Binding-site contacts:
Ligand atom N3 contacts residue LYS198 of chain 1.I at 2.8 Å (salt-bridge).
Ligand atom C8 contacts residue ILE148 of chain 1.I at 3.4 Å (hydrophobic).
Ligand atom N6 contacts residue LYS184 of chain 1.I at 2.9 Å (salt-bridge).
Ligand atom O1A contacts residue ILE330 of chain 1.I at 3.6 Å.
Ligand atom O1G contacts residue ASN242 of chain 1.I at 3.5 Å (h-bond).
Ligand atom O4' contacts residue LEU240 of chain 1.I at 3.1 Å.
Ligand atom C8 contacts residue LYS150 of chain 1.I at 3.6 Å.
Ligand atom O2' contacts residue MET320 of chain 1.I at 3.6 Å.
Ligand atom C2 contacts residue TYR185 of chain 1.I at 3.6 Å (hydrophobic).
Ligand atom O1A contacts residue LYS150 of chain 1.I at 3.0 Å (salt-bridge).
Ligand atom O2B contacts residue GLU331 of chain 1.I at 3.1 Å.
Ligand atom C6 contacts residue LEU186 of chain 1.I at 3.7 Å (hydrophobic).
Ligand atom N7 contacts residue GLN183 of chain 1.I at 3.5 Å (h-bond).
Ligand atom O2A contacts residue LYS74 of chain 1.I at 3.6 Å.
Ligand atom C4' contacts residue LEU240 of chain 1.I at 3.6 Å (hydrophobic).
Ligand atom N7 contacts residue ILE148 of chain 1.I at 3.6 Å.
Ligand atom O3' contacts residue ASP200 of chain 1.I at 3.5 Å (salt-bridge).
Ligand atom N1 contacts residue LEU186 of chain 1.I at 3.0 Å (h-bond).
Ligand atom O1B contacts residue ASP318 of chain 1.I at 3.6 Å (salt-bridge).
Ligand atom N6 contacts residue LEU186 of chain 1.I at 3.6 Å.
Ligand atom O1A contacts residue GLU331 of chain 1.I at 3.1 Å.
Ligand atom N3 contacts residue MET320 of chain 1.I at 3.3 Å (h-bond).
Ligand atom N7 contacts residue LYS150 of chain 1.I at 3.2 Å (salt-bridge).
Ligand atom O2' contacts residue THR241 of chain 1.I at 2.9 Å (h-bond).
Ligand atom C2 contacts residue MET320 of chain 1.I at 3.4 Å (hydrophobic).
Ligand atom O3G contacts residue ILE160 of chain 1.I at 3.1 Å.
Ligand atom C4' contacts residue ASN242 of chain 1.I at 3.4 Å.
Ligand atom O2A contacts residue LYS150 of chain 1.I at 3.4 Å.
Ligand atom N3 contacts residue TYR185 of chain 1.I at 3.6 Å.
Ligand atom N6 contacts residue GLN183 of chain 1.I at 3.3 Å (h-bond).
Ligand atom C2 contacts residue LYS198 of chain 1.I at 3.5 Å.
Ligand atom N9 contacts residue ILE148 of chain 1.I at 3.7 Å.
Ligand atom C2' contacts residue MET320 of chain 1.I at 3.6 Å (hydrophobic).
Ligand atom O2G contacts residue LYS74 of chain 1.I at 3.5 Å (salt-bridge).
Ligand atom O2B contacts residue LYS74 of chain 1.I at 3.4 Å (salt-bridge).
Ligand atom N6 contacts residue ILE148 of chain 1.I at 3.6 Å.
Ligand atom O3G contacts residue ASN242 of chain 1.I at 3.6 Å.
Ligand atom O2' contacts residue LYS198 of chain 1.I at 3.6 Å.
Ligand atom O3' contacts residue THR241 of chain 1.I at 3.1 Å (h-bond).
Ligand atom C5' contacts residue ASN242 of chain 1.I at 3.4 Å.

Sequence of chain 1.I:
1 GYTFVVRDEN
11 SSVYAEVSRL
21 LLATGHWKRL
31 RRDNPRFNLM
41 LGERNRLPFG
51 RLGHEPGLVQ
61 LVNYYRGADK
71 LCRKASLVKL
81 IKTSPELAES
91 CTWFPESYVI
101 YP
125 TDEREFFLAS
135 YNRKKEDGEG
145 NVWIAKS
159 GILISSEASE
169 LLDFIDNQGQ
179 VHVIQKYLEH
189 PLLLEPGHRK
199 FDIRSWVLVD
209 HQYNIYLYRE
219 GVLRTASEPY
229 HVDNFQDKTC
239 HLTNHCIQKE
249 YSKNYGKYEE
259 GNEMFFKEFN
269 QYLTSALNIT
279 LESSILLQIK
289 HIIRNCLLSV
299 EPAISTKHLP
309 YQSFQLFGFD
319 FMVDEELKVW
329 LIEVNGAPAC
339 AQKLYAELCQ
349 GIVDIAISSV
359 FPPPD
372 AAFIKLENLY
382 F

A protein and the small-molecule ligand that binds it are described below.
Small molecule (SMILES): Nc1ncnc2c1ncn2[C@@H]1O[C@H](CO[P](=O)(O)O[P](=O)(O)CP(=O)(O)O)[C@@H](O)[C@H]1O